Sequence of chain 1.B:
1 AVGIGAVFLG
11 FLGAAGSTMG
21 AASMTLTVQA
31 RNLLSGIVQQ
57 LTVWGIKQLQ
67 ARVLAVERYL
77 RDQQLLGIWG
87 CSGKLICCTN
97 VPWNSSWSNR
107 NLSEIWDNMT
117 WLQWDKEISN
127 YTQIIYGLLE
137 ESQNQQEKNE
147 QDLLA

Binding-site contacts:
Ligand atom C7 contacts residue ASN100 of chain 1.B at 3.7 Å.
Ligand atom C2 contacts residue ASN100 of chain 1.B at 2.6 Å.
Ligand atom O5 contacts residue ASN100 of chain 1.B at 2.5 Å (h-bond).
Ligand atom O7 contacts residue ASN100 of chain 1.B at 3.9 Å.
Ligand atom C5 contacts residue ASN100 of chain 1.B at 3.7 Å.
Ligand atom C1 contacts residue ASN100 of chain 1.B at 1.5 Å.
Ligand atom C4 contacts residue ASN100 of chain 1.B at 4.3 Å.
Ligand atom O5 contacts residue SER102 of chain 1.B at 4.2 Å.
Ligand atom N2 contacts residue ASN100 of chain 1.B at 2.9 Å (h-bond).
Ligand atom C3 contacts residue ASN100 of chain 1.B at 3.9 Å.

The protein below binds the small molecule below.
Small molecule (SMILES): CC(=O)N[C@@H]1[C@@H](O)[C@H](O)[C@@H](CO)O[C@H]1O